Binding-site contacts:
Ligand atom C5 contacts residue ASN67 of chain 7.A at 3.7 Å.
Ligand atom O7 contacts residue ASN67 of chain 7.A at 4.3 Å.
Ligand atom C8 contacts residue ASN67 of chain 7.A at 4.3 Å.
Ligand atom C7 contacts residue ASN67 of chain 7.A at 3.9 Å.
Ligand atom C4 contacts residue ASN67 of chain 7.A at 4.2 Å.
Ligand atom C3 contacts residue ASN67 of chain 7.A at 3.8 Å.
Ligand atom C8 contacts residue PHE90 of chain 7.A at 3.7 Å (hydrophobic).
Ligand atom O5 contacts residue ASN67 of chain 7.A at 2.4 Å (h-bond).
Ligand atom N2 contacts residue ASN67 of chain 7.A at 2.9 Å (h-bond).
Ligand atom C1 contacts residue ASN67 of chain 7.A at 1.4 Å.
Ligand atom C2 contacts residue ASN67 of chain 7.A at 2.5 Å.
Ligand atom C8 contacts residue MET118 of chain 7.A at 4.3 Å (hydrophobic).

Sequence of chain 7.A:
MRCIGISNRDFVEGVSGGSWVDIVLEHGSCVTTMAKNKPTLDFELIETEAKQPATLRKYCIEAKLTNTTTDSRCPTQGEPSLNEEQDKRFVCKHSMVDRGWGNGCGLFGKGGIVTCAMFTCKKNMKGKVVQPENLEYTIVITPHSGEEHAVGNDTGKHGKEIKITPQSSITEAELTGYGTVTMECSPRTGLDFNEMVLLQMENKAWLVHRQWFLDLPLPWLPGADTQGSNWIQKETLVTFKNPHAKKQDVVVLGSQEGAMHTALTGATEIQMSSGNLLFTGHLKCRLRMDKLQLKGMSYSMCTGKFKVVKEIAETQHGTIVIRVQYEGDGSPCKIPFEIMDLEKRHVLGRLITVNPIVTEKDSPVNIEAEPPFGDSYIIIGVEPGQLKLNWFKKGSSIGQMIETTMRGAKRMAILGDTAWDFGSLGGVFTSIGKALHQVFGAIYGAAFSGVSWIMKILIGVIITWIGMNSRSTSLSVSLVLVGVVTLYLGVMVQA

A protein and the small-molecule ligand that binds it are described below.
Small molecule (SMILES): CC(=O)N[C@@H]1[C@@H](O)[C@H](O)[C@@H](CO)O[C@H]1O